A protein and the small-molecule ligand that binds it are described below.
Small molecule (SMILES): CC(=O)N[C@@H]1[C@@H](O)[C@H](O)[C@@H](CO)O[C@H]1O

Sequence of chain 2.A:
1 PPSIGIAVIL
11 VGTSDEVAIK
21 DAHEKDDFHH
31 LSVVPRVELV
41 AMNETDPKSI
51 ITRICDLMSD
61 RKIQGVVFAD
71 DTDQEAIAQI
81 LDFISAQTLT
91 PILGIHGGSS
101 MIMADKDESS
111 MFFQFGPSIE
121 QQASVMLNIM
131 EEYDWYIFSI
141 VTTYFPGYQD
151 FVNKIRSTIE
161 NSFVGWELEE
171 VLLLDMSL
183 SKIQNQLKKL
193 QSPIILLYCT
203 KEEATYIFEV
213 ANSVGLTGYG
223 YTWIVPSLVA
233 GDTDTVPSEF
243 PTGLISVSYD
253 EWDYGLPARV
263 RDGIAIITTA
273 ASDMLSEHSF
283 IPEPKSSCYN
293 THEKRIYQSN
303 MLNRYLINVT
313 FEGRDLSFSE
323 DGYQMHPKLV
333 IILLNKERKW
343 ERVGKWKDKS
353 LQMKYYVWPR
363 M

Binding-site contacts:
Ligand atom O5 contacts residue ASN310 of chain 2.A at 2.4 Å (h-bond).
Ligand atom N2 contacts residue ASN310 of chain 2.A at 3.1 Å (h-bond).
Ligand atom C2 contacts residue ASN310 of chain 2.A at 2.7 Å.
Ligand atom C3 contacts residue ASN310 of chain 2.A at 3.9 Å.
Ligand atom C5 contacts residue ASN310 of chain 2.A at 3.6 Å.
Ligand atom O7 contacts residue ASN310 of chain 2.A at 4.2 Å.
Ligand atom C4 contacts residue ASN310 of chain 2.A at 4.3 Å.
Ligand atom C8 contacts residue ASP275 of chain 2.A at 3.7 Å.
Ligand atom C7 contacts residue ASN310 of chain 2.A at 3.9 Å.
Ligand atom C1 contacts residue ASN310 of chain 2.A at 1.4 Å.